The protein below binds the small molecule below.
Small molecule (SMILES): CC(C)C[C@H](NC(=O)[C@H](CC1=CN=C2C=CC=CC12)NC(=O)[C@H](C)N)C(=O)N[C@@H](Cc1ccccc1)C(=O)N[C@@H](CCC(=O)O)C(=O)N[C@@H](C)C=O

Binding-site contacts:
Ligand atom CD2 contacts residue VAL40 of chain 8.A at 3.6 Å (hydrophobic).
Ligand atom CZ2 contacts residue ASN207 of chain 4.A at 3.6 Å.
Ligand atom CE2 contacts residue VAL40 of chain 8.A at 3.6 Å (hydrophobic).
Ligand atom O contacts residue LYS204 of chain 4.A at 3.8 Å.
Ligand atom CZ contacts residue SER38 of chain 4.A at 3.4 Å.
Ligand atom O contacts residue ASN207 of chain 4.A at 3.2 Å (h-bond).
Ligand atom CE1 contacts residue SER38 of chain 4.A at 3.8 Å.
Ligand atom CH2 contacts residue ILE37 of chain 8.A at 3.7 Å (hydrophobic).
Ligand atom CZ2 contacts residue ASN74 of chain 8.A at 3.5 Å.
Ligand atom C contacts residue LEU203 of chain 4.A at 3.6 Å (hydrophobic).
Ligand atom CD2 contacts residue LEU41 of chain 4.A at 3.7 Å (hydrophobic).
Ligand atom CE2 contacts residue GLU45 of chain 4.A at 3.8 Å.
Ligand atom O contacts residue VAL205 of chain 4.A at 3.6 Å (h-bond).
Ligand atom CB contacts residue ASN49 of chain 8.A at 3.5 Å.
Ligand atom CH2 contacts residue ARG34 of chain 4.A at 3.4 Å.
Ligand atom CZ2 contacts residue ARG34 of chain 4.A at 3.6 Å.
Ligand atom CB contacts residue GLU44 of chain 8.A at 3.4 Å.
Ligand atom N contacts residue GLU44 of chain 8.A at 3.1 Å (salt-bridge).
Ligand atom O contacts residue ALA206 of chain 4.A at 3.2 Å.
Ligand atom CD1 contacts residue SER38 of chain 4.A at 3.6 Å.
Ligand atom CE3 contacts residue LEU41 of chain 8.A at 3.8 Å (hydrophobic).
Ligand atom CA contacts residue VAL205 of chain 4.A at 3.1 Å (hydrophobic).
Ligand atom CD1 contacts residue ASN207 of chain 4.A at 3.5 Å.
Ligand atom CG contacts residue VAL40 of chain 8.A at 3.7 Å (hydrophobic).
Ligand atom CZ contacts residue ALA42 of chain 4.A at 3.6 Å (hydrophobic).
Ligand atom O contacts residue ASN207 of chain 4.A at 2.8 Å (h-bond).
Ligand atom NE1 contacts residue VAL40 of chain 8.A at 3.8 Å.
Ligand atom CA contacts residue GLU44 of chain 8.A at 3.7 Å.
Ligand atom CE1 contacts residue ALA206 of chain 4.A at 3.8 Å (hydrophobic).
Ligand atom CD1 contacts residue VAL40 of chain 8.A at 3.8 Å (hydrophobic).
Ligand atom N contacts residue VAL205 of chain 4.A at 2.8 Å (h-bond).
Ligand atom N contacts residue GLU44 of chain 8.A at 2.8 Å (salt-bridge).
Ligand atom CE2 contacts residue ASN207 of chain 4.A at 3.5 Å.
Ligand atom C contacts residue GLU44 of chain 8.A at 3.8 Å.
Ligand atom CD1 contacts residue ASN74 of chain 8.A at 3.8 Å.
Ligand atom NE1 contacts residue ASN74 of chain 8.A at 2.9 Å (h-bond).
Ligand atom CD2 contacts residue GLU45 of chain 4.A at 3.8 Å.
Ligand atom O contacts residue VAL205 of chain 4.A at 3.0 Å (h-bond).
Ligand atom C contacts residue VAL205 of chain 4.A at 3.5 Å (hydrophobic).
Ligand atom NE1 contacts residue ASN207 of chain 4.A at 3.6 Å.

Sequence of chain 4.A:
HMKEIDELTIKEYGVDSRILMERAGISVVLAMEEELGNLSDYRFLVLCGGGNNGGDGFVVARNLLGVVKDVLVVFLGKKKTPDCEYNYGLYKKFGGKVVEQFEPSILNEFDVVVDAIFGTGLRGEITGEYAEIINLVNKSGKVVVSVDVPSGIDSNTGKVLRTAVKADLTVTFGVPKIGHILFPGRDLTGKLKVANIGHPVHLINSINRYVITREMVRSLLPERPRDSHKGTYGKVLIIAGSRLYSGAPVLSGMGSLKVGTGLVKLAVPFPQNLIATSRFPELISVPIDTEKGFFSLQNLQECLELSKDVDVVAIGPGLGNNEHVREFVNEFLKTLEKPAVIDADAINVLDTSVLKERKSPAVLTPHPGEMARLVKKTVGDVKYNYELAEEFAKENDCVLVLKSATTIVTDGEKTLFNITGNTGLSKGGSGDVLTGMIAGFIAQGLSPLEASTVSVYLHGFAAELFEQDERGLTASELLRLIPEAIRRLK

Sequence of chain 8.A:
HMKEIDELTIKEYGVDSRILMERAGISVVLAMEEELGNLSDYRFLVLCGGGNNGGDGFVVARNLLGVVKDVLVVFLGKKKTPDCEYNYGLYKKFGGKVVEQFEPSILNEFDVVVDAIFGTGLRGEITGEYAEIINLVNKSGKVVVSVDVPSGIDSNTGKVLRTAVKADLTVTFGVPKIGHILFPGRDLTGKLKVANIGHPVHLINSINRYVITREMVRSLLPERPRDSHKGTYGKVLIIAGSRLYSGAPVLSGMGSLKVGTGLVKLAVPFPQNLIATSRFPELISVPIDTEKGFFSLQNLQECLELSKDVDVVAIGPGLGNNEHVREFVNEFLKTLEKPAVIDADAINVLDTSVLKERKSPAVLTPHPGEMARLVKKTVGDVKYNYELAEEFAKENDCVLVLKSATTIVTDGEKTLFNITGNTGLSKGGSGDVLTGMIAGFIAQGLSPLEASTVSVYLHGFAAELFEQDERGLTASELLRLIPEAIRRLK